A small-molecule ligand and the protein it binds are described below.
Small molecule (SMILES): CC(=O)N[C@H]1[C@H](O[C@H]2[C@H](O)[C@@H](NC(C)=O)CO[C@@H]2CO)O[C@H](CO)[C@@H](O)[C@@H]1O

Sequence of chain 1.B:
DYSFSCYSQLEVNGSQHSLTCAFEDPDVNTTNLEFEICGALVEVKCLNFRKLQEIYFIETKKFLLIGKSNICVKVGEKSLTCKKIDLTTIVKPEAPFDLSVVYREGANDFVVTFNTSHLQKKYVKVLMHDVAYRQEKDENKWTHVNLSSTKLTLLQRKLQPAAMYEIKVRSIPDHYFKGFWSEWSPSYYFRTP

Binding-site contacts:
Ligand atom C4 contacts residue ASN135 of chain 1.B at 4.2 Å.
Ligand atom C3 contacts residue ASN135 of chain 1.B at 3.8 Å.
Ligand atom O5 contacts residue ASN135 of chain 1.B at 2.4 Å (h-bond).
Ligand atom O7 contacts residue ASN135 of chain 1.B at 3.1 Å (h-bond).
Ligand atom C8 contacts residue ASN135 of chain 1.B at 4.0 Å.
Ligand atom C2 contacts residue ASN135 of chain 1.B at 2.5 Å.
Ligand atom C5 contacts residue GLN140 of chain 1.B at 3.6 Å.
Ligand atom C1 contacts residue ASN135 of chain 1.B at 1.4 Å.
Ligand atom N2 contacts residue ASN135 of chain 1.B at 2.9 Å (h-bond).
Ligand atom C6 contacts residue PHE117 of chain 1.B at 4.0 Å (hydrophobic).
Ligand atom C1 contacts residue GLN140 of chain 1.B at 4.4 Å.
Ligand atom C7 contacts residue ASN135 of chain 1.B at 3.0 Å.
Ligand atom O6 contacts residue PHE117 of chain 1.B at 3.7 Å.
Ligand atom O5 contacts residue GLN140 of chain 1.B at 4.1 Å.
Ligand atom O5 contacts residue PHE117 of chain 1.B at 3.4 Å.
Ligand atom C6 contacts residue GLN140 of chain 1.B at 3.9 Å.
Ligand atom C1 contacts residue PHE117 of chain 1.B at 4.3 Å (hydrophobic).
Ligand atom C5 contacts residue PHE117 of chain 1.B at 4.3 Å (hydrophobic).
Ligand atom C5 contacts residue ASN135 of chain 1.B at 3.7 Å.